Sequence of chain 2.A:
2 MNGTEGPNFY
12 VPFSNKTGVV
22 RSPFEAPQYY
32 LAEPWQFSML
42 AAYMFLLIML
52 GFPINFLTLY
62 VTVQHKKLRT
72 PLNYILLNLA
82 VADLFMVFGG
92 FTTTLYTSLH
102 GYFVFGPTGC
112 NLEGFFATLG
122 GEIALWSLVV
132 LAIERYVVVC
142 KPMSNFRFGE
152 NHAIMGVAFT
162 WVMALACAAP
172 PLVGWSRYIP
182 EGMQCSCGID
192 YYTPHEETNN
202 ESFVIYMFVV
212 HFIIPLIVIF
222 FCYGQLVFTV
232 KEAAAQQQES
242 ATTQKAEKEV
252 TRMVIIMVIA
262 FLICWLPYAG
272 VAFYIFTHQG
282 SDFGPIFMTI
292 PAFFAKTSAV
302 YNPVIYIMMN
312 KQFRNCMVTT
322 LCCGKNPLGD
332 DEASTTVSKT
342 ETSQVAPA

Binding-site contacts:
Ligand atom C5 contacts residue ASP283 of chain 2.A at 4.3 Å.
Ligand atom C5 contacts residue ASN3 of chain 2.A at 3.6 Å.
Ligand atom N2 contacts residue ASN3 of chain 2.A at 2.9 Å (h-bond).
Ligand atom C3 contacts residue ASN3 of chain 2.A at 3.8 Å.
Ligand atom C1 contacts residue ASN3 of chain 2.A at 1.4 Å.
Ligand atom C2 contacts residue SER282 of chain 2.A at 4.4 Å.
Ligand atom C8 contacts residue ZN1 of chain 1.W at 2.9 Å.
Ligand atom O6 contacts residue GLU198 of chain 1.B at 4.0 Å.
Ligand atom O7 contacts residue ASN3 of chain 2.A at 3.3 Å (h-bond).
Ligand atom O6 contacts residue ASP283 of chain 2.A at 2.9 Å (salt-bridge).
Ligand atom C1 contacts residue ASP283 of chain 2.A at 4.2 Å.
Ligand atom C1 contacts residue GLY281 of chain 2.A at 4.0 Å.
Ligand atom C6 contacts residue ASP283 of chain 2.A at 4.0 Å.
Ligand atom C8 contacts residue GLU198 of chain 1.B at 4.5 Å.
Ligand atom O7 contacts residue GLY281 of chain 2.A at 3.2 Å (h-bond).
Ligand atom C7 contacts residue GLY281 of chain 2.A at 3.8 Å.
Ligand atom C7 contacts residue ZN1 of chain 1.W at 4.3 Å.
Ligand atom O6 contacts residue SER282 of chain 2.A at 3.5 Å.
Ligand atom N2 contacts residue GLY281 of chain 2.A at 4.3 Å.
Ligand atom C7 contacts residue ASN3 of chain 2.A at 3.4 Å.
Ligand atom O5 contacts residue GLY281 of chain 2.A at 4.5 Å.
Ligand atom O5 contacts residue ASP283 of chain 2.A at 3.3 Å (salt-bridge).
Ligand atom C4 contacts residue ASN3 of chain 2.A at 4.2 Å.
Ligand atom C1 contacts residue SER282 of chain 2.A at 4.2 Å.
Ligand atom O5 contacts residue ASN3 of chain 2.A at 2.3 Å (h-bond).
Ligand atom C2 contacts residue GLY281 of chain 2.A at 4.0 Å.
Ligand atom O5 contacts residue SER282 of chain 2.A at 3.6 Å.
Ligand atom C2 contacts residue ASN3 of chain 2.A at 2.4 Å.

This small molecule binds to this protein.
Small molecule (SMILES): CC(=O)N[C@H]1[C@H](O[C@H]2[C@H](O)[C@@H](NC(C)=O)CO[C@@H]2CO)O[C@H](CO)[C@@H](O)[C@@H]1O

Sequence of chain 1.B:
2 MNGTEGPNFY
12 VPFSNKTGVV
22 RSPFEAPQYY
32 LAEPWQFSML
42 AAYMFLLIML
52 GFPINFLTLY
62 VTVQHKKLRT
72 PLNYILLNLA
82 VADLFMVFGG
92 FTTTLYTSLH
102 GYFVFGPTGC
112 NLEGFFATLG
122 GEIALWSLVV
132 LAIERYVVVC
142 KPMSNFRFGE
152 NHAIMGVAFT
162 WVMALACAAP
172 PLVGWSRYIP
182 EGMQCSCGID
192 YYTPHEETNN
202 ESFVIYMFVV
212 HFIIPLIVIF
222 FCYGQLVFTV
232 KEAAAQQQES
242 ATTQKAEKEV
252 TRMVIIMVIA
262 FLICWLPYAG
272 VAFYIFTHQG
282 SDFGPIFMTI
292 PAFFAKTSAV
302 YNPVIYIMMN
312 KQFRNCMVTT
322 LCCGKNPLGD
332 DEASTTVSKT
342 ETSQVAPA